Sequence of chain 2.A:
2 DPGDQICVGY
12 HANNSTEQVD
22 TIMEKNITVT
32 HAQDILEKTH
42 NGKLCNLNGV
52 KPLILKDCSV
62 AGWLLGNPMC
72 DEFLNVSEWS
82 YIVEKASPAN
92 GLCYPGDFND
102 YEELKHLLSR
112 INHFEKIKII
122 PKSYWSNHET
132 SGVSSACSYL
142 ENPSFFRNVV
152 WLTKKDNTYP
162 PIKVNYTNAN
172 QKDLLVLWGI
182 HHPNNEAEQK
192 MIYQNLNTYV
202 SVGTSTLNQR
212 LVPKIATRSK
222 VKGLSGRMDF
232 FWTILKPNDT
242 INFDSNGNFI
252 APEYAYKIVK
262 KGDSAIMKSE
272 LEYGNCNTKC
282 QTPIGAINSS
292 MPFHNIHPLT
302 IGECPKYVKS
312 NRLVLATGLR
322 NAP

Binding-site contacts:
Ligand atom C8 contacts residue THR168 of chain 2.A at 3.8 Å.
Ligand atom C4 contacts residue ASN166 of chain 2.A at 4.1 Å.
Ligand atom C7 contacts residue ASN166 of chain 2.A at 3.4 Å.
Ligand atom O5 contacts residue ASN166 of chain 2.A at 2.4 Å (h-bond).
Ligand atom C2 contacts residue ASN166 of chain 2.A at 2.2 Å.
Ligand atom N2 contacts residue ASN166 of chain 2.A at 2.8 Å (h-bond).
Ligand atom C1 contacts residue ASN166 of chain 2.A at 1.4 Å.
Ligand atom C7 contacts residue THR241 of chain 2.A at 4.2 Å.
Ligand atom O7 contacts residue ASN166 of chain 2.A at 3.6 Å.
Ligand atom C3 contacts residue ASN166 of chain 2.A at 3.6 Å.
Ligand atom O6 contacts residue LYS164 of chain 2.A at 4.1 Å.
Ligand atom C8 contacts residue THR241 of chain 2.A at 3.6 Å.
Ligand atom C5 contacts residue ASN166 of chain 2.A at 3.6 Å.

A small-molecule ligand and the protein it binds are described below.
Small molecule (SMILES): CC(=O)N[C@@H]1[C@@H](O)[C@H](O)[C@@H](CO)O[C@H]1O